A protein and the small-molecule ligand that binds it are described below.
Small molecule (SMILES): OC[C@H]1O[C@H](O[C@H]2[C@H](O)[C@@H](O)[C@H](OCCCCCC3CCCCC3)O[C@@H]2CO)[C@H](O)[C@@H](O)[C@@H]1O

Binding-site contacts:
Ligand atom C3 contacts residue MET27 of chain 1.A at 4.2 Å (hydrophobic).
Ligand atom C5 contacts residue ARG29 of chain 1.A at 3.8 Å.
Ligand atom C11 contacts residue ASP28 of chain 1.A at 4.4 Å.
Ligand atom O12 contacts residue LEU25 of chain 1.A at 3.9 Å.
Ligand atom C9 contacts residue GLN196 of chain 1.A at 4.1 Å.
Ligand atom C3 contacts residue LEU24 of chain 1.A at 3.7 Å (hydrophobic).
Ligand atom C10 contacts residue VAL193 of chain 1.A at 4.0 Å (hydrophobic).
Ligand atom C11 contacts residue VAL193 of chain 1.A at 4.3 Å (hydrophobic).
Ligand atom C4 contacts residue LEU24 of chain 1.A at 4.3 Å (hydrophobic).
Ligand atom C8 contacts residue LEU200 of chain 1.A at 4.2 Å (hydrophobic).
Ligand atom C1 contacts residue LEU25 of chain 1.A at 3.8 Å (hydrophobic).
Ligand atom C5 contacts residue ASP28 of chain 1.A at 4.1 Å.
Ligand atom C1 contacts residue MET27 of chain 1.A at 3.6 Å (hydrophobic).
Ligand atom C9 contacts residue VAL193 of chain 1.A at 4.5 Å (hydrophobic).
Ligand atom C1 contacts residue LEU24 of chain 1.A at 4.3 Å (hydrophobic).
Ligand atom C6 contacts residue ASP28 of chain 1.A at 4.5 Å.
Ligand atom C9 contacts residue LEU197 of chain 1.A at 4.4 Å (hydrophobic).
Ligand atom C7 contacts residue ASP28 of chain 1.A at 4.1 Å.
Ligand atom C10 contacts residue GLY31 of chain 1.A at 4.0 Å.
Ligand atom C10 contacts residue ARG29 of chain 1.A at 3.4 Å.
Ligand atom C10 contacts residue ASP28 of chain 1.A at 4.0 Å.
Ligand atom C7 contacts residue MET27 of chain 1.A at 3.8 Å (hydrophobic).
Ligand atom C2 contacts residue MET27 of chain 1.A at 4.1 Å (hydrophobic).
Ligand atom C5 contacts residue MET27 of chain 1.A at 4.3 Å (hydrophobic).
Ligand atom C8 contacts residue LEU32 of chain 1.A at 4.1 Å (hydrophobic).
Ligand atom C9 contacts residue GLY31 of chain 1.A at 4.2 Å.
Ligand atom C11 contacts residue ARG29 of chain 1.A at 3.7 Å.

Sequence of chain 1.A:
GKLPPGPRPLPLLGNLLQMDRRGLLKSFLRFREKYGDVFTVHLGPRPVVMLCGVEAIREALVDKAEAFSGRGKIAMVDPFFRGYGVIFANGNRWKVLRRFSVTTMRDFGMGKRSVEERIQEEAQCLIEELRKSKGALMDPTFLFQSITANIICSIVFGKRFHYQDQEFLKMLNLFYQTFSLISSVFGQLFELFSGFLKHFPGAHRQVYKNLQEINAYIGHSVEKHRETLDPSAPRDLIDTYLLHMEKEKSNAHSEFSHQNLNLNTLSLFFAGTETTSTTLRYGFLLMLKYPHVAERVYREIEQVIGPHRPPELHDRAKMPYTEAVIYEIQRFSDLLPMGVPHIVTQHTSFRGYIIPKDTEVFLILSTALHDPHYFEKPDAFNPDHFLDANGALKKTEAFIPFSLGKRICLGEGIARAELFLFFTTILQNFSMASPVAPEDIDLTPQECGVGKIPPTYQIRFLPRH